Sequence of chain 1.C:
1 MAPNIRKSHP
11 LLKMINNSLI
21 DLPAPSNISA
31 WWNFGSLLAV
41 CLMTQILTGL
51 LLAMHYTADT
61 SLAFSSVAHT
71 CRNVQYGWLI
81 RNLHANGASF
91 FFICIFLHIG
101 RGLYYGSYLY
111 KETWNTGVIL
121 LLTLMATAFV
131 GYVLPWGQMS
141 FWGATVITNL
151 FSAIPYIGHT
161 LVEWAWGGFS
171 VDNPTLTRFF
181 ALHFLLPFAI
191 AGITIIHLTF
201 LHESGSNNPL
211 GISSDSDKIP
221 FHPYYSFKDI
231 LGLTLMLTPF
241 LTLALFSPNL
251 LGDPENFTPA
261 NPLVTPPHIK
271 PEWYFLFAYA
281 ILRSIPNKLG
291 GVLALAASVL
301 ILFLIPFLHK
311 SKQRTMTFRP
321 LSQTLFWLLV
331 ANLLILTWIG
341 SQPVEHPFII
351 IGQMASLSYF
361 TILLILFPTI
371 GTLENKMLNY

This small molecule binds to this protein.
Small molecule (SMILES): COC1=C(OC)C(=O)C(C/C=C(/C)CCC=C(C)CC/C=C(/C)CC/C=C(\C)CC/C=C(\C)CC/C=C(\C)CC/C=C(/C)CCC=C(C)CCC=C(C)CCC=C(C)C)=C(C)C1=O

Binding-site contacts:
Ligand atom C1 contacts residue PHE221 of chain 1.C at 3.6 Å (hydrophobic).
Ligand atom CM2 contacts residue TYR225 of chain 1.C at 4.2 Å (hydrophobic).
Ligand atom C10 contacts residue SER36 of chain 1.C at 3.9 Å.
Ligand atom C4 contacts residue HEM1 of chain 1.Y at 4.3 Å.
Ligand atom CM3 contacts residue PRO23 of chain 1.C at 4.2 Å (hydrophobic).
Ligand atom C7 contacts residue ASP229 of chain 1.C at 4.0 Å.
Ligand atom CM2 contacts residue SER206 of chain 1.C at 4.0 Å.
Ligand atom C1 contacts residue ASP229 of chain 1.C at 4.1 Å.
Ligand atom C4 contacts residue LEU22 of chain 1.C at 3.8 Å (hydrophobic).
Ligand atom C2 contacts residue HEM1 of chain 1.Y at 3.5 Å.
Ligand atom O1 contacts residue PHE221 of chain 1.C at 3.6 Å.
Ligand atom C7 contacts residue PHE221 of chain 1.C at 4.1 Å (hydrophobic).
Ligand atom O4 contacts residue LEU201 of chain 1.C at 4.1 Å.
Ligand atom C4 contacts residue HIS202 of chain 1.C at 3.6 Å.
Ligand atom O2 contacts residue SER206 of chain 1.C at 3.6 Å.
Ligand atom CM5 contacts residue HIS202 of chain 1.C at 3.9 Å.
Ligand atom CM2 contacts residue PHE221 of chain 1.C at 4.1 Å (hydrophobic).
Ligand atom O1 contacts residue ASP229 of chain 1.C at 3.0 Å (salt-bridge).
Ligand atom C12 contacts residue ALA39 of chain 1.C at 4.1 Å (hydrophobic).
Ligand atom CM5 contacts residue LEU198 of chain 1.C at 3.8 Å (hydrophobic).
Ligand atom O3 contacts residue LEU201 of chain 1.C at 3.9 Å.
Ligand atom C2 contacts residue PHE221 of chain 1.C at 4.1 Å (hydrophobic).
Ligand atom CM3 contacts residue LEU22 of chain 1.C at 3.6 Å (hydrophobic).
Ligand atom CM3 contacts residue SER206 of chain 1.C at 3.2 Å.
Ligand atom C8 contacts residue HEM1 of chain 1.Y at 4.1 Å.
Ligand atom C1 contacts residue HEM1 of chain 1.Y at 3.6 Å.
Ligand atom O2 contacts residue HEM1 of chain 1.Y at 3.5 Å.
Ligand atom C6 contacts residue PHE221 of chain 1.C at 3.9 Å (hydrophobic).
Ligand atom C10 contacts residue LEU19 of chain 1.C at 4.2 Å (hydrophobic).
Ligand atom CM5 contacts residue SER18 of chain 1.C at 3.6 Å.
Ligand atom C3 contacts residue HEM1 of chain 1.Y at 3.9 Å.
Ligand atom C3 contacts residue SER206 of chain 1.C at 3.9 Å.
Ligand atom O3 contacts residue SER206 of chain 1.C at 2.8 Å (h-bond).
Ligand atom C7 contacts residue SER36 of chain 1.C at 4.1 Å.
Ligand atom O4 contacts residue HIS202 of chain 1.C at 2.5 Å (h-bond).
Ligand atom O1 contacts residue HEM1 of chain 1.Y at 3.7 Å.
Ligand atom C11 contacts residue ALA39 of chain 1.C at 3.8 Å (hydrophobic).
Ligand atom O4 contacts residue LEU22 of chain 1.C at 3.2 Å.
Ligand atom C2 contacts residue SER206 of chain 1.C at 4.2 Å.
Ligand atom CM2 contacts residue ILE28 of chain 1.C at 3.4 Å (hydrophobic).